Sequence of chain 1.F:
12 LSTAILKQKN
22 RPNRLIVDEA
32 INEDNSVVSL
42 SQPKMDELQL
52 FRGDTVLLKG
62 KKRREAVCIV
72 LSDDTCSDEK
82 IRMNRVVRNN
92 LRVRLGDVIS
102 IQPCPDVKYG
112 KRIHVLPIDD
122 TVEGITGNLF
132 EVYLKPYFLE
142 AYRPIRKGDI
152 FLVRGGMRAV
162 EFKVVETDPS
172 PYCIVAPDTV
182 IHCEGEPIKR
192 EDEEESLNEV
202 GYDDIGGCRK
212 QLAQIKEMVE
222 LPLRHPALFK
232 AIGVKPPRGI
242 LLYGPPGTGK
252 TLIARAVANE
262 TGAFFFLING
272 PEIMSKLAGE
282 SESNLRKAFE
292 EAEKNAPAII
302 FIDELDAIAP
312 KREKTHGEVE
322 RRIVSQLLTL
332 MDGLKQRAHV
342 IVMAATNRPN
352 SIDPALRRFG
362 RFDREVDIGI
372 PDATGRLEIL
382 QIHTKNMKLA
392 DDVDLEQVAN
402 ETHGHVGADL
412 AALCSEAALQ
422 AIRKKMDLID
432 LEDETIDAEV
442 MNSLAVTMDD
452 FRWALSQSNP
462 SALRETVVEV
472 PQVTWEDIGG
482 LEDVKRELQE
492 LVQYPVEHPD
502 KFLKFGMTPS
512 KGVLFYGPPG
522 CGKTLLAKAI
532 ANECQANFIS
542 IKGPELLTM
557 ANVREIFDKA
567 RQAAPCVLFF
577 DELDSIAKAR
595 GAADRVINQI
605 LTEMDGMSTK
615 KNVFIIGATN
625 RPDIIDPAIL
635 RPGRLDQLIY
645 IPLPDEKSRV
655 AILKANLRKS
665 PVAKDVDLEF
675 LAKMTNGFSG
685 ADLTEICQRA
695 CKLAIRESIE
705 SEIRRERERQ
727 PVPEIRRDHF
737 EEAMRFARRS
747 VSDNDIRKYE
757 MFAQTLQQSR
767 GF

Sequence of chain 1.E:
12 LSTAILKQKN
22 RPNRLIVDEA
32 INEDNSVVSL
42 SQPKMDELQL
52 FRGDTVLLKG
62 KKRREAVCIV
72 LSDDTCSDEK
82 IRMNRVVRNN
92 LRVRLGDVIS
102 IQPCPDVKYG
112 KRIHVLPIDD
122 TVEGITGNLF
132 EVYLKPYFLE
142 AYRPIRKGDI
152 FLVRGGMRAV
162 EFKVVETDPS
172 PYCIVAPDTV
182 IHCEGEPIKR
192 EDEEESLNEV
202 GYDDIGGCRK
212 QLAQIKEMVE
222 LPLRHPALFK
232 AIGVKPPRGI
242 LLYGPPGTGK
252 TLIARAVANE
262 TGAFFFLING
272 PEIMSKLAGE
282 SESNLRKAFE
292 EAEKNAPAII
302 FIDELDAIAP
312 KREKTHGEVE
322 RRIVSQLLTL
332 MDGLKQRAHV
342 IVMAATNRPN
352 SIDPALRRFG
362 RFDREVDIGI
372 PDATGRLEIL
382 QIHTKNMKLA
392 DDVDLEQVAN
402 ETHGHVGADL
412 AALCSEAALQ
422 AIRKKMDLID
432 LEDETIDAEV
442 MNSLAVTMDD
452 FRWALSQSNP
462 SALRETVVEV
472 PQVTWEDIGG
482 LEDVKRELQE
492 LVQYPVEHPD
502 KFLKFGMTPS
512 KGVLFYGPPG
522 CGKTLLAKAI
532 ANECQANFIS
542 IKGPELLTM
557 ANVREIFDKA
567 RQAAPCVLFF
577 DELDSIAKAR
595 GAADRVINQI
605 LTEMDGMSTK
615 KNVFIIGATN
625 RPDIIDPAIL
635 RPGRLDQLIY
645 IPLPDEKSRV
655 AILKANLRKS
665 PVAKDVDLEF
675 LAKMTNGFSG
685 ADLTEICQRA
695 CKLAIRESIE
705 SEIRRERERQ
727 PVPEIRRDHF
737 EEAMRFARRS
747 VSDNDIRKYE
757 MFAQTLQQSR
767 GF

This small molecule binds to this protein.
Small molecule (SMILES): Nc1ncnc2c1ncn2[C@@H]1O[C@H](COP(=O)(O)OP(=O)(O)OP(O)(O)=S)[C@@H](O)[C@H]1O

Binding-site contacts:
Ligand atom S1G contacts residue ARG766 of chain 1.E at 2.6 Å (salt-bridge).
Ligand atom N7 contacts residue GLY684 of chain 1.F at 3.6 Å.
Ligand atom O3A contacts residue THR525 of chain 1.F at 3.2 Å (h-bond).
Ligand atom O2B contacts residue THR525 of chain 1.F at 3.2 Å (h-bond).
Ligand atom O1B contacts residue CYS522 of chain 1.F at 3.6 Å (h-bond).
Ligand atom S1G contacts residue ASN624 of chain 1.F at 3.3 Å (h-bond).
Ligand atom O4' contacts residue THR688 of chain 1.F at 3.7 Å.
Ligand atom O1A contacts residue GLY521 of chain 1.F at 3.6 Å.
Ligand atom C8 contacts residue GLY684 of chain 1.F at 3.6 Å.
Ligand atom O1A contacts residue GLY523 of chain 1.F at 3.0 Å (h-bond).
Ligand atom PG contacts residue ARG766 of chain 1.E at 3.3 Å.
Ligand atom N6 contacts residue ILE479 of chain 1.F at 3.7 Å.
Ligand atom O3A contacts residue MG1 of chain 1.BA at 2.3 Å.
Ligand atom N7 contacts residue GLY523 of chain 1.F at 3.5 Å (h-bond).
Ligand atom O2G contacts residue ARG766 of chain 1.E at 2.8 Å (salt-bridge).
Ligand atom PG contacts residue MG1 of chain 1.BA at 3.4 Å.
Ligand atom C1' contacts residue THR688 of chain 1.F at 3.2 Å.
Ligand atom C2 contacts residue ASP478 of chain 1.F at 3.2 Å.
Ligand atom O4' contacts residue ALA685 of chain 1.F at 3.6 Å.
Ligand atom O3G contacts residue ARG635 of chain 1.E at 3.6 Å.
Ligand atom C8 contacts residue GLY521 of chain 1.F at 3.5 Å.
Ligand atom N3 contacts residue LEU526 of chain 1.F at 3.6 Å.
Ligand atom O2B contacts residue MG1 of chain 1.BA at 2.4 Å.
Ligand atom O2A contacts residue THR525 of chain 1.F at 3.5 Å.
Ligand atom N1 contacts residue GLY480 of chain 1.F at 3.0 Å (h-bond).
Ligand atom PB contacts residue MG1 of chain 1.BA at 2.9 Å.
Ligand atom O1B contacts residue LYS524 of chain 1.F at 2.9 Å (salt-bridge).
Ligand atom O3B contacts residue GLY521 of chain 1.F at 3.0 Å (h-bond).
Ligand atom N7 contacts residue GLY521 of chain 1.F at 3.7 Å.
Ligand atom N3 contacts residue ASN660 of chain 1.F at 3.6 Å (h-bond).
Ligand atom O2G contacts residue PRO636 of chain 1.E at 3.6 Å.
Ligand atom N6 contacts residue GLY480 of chain 1.F at 3.3 Å (h-bond).
Ligand atom O3B contacts residue MG1 of chain 1.BA at 3.6 Å.
Ligand atom C4 contacts residue LEU526 of chain 1.F at 3.4 Å (hydrophobic).
Ligand atom O2A contacts residue LEU526 of chain 1.F at 3.0 Å (h-bond).
Ligand atom N7 contacts residue CYS522 of chain 1.F at 3.6 Å.
Ligand atom O1B contacts residue GLY523 of chain 1.F at 3.1 Å (h-bond).
Ligand atom O2A contacts residue GLY523 of chain 1.F at 3.6 Å.
Ligand atom N1 contacts residue ILE479 of chain 1.F at 3.5 Å.
Ligand atom O3G contacts residue MG1 of chain 1.BA at 2.1 Å.